Sequence of chain 1.S:
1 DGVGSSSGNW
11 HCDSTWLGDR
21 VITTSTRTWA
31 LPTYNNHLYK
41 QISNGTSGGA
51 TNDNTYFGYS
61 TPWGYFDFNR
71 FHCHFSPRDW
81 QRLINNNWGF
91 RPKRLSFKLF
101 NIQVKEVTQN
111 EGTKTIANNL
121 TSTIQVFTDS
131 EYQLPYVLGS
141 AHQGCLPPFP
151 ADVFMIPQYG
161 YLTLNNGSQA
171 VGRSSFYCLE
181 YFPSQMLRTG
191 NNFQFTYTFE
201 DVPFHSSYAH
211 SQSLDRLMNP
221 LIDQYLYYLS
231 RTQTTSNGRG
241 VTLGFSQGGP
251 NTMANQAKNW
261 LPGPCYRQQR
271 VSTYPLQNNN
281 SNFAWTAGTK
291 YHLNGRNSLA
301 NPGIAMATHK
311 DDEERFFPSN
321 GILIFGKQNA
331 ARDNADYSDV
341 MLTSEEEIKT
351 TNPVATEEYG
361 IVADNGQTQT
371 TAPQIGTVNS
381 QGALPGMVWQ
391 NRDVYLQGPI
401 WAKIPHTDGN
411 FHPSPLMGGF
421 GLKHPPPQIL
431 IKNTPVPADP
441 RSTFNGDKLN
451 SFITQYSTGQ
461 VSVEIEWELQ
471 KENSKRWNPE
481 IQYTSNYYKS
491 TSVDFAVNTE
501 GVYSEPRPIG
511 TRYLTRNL

Binding-site contacts:
Ligand atom C2 contacts residue PRO413 of chain 1.S at 3.5 Å (hydrophobic).
Ligand atom C6 contacts residue SER414 of chain 1.S at 4.0 Å.
Ligand atom C6 contacts residue VAL202 of chain 1.S at 4.2 Å (hydrophobic).
Ligand atom N7 contacts residue ASN391 of chain 1.S at 3.9 Å.
Ligand atom C6 contacts residue GLY421 of chain 1.S at 3.6 Å.
Ligand atom N1 contacts residue GLY421 of chain 1.S at 3.1 Å (h-bond).
Ligand atom C4 contacts residue PRO413 of chain 1.S at 4.0 Å (hydrophobic).
Ligand atom C2' contacts residue HIS412 of chain 1.S at 3.1 Å.
Ligand atom C2 contacts residue ILE404 of chain 1.S at 4.4 Å (hydrophobic).
Ligand atom C4 contacts residue PRO203 of chain 1.S at 4.2 Å (hydrophobic).
Ligand atom C5 contacts residue PRO413 of chain 1.S at 4.0 Å (hydrophobic).
Ligand atom N1 contacts residue PRO413 of chain 1.S at 3.5 Å (h-bond).
Ligand atom N6 contacts residue PRO415 of chain 1.S at 4.2 Å.
Ligand atom C2 contacts residue GLY421 of chain 1.S at 3.4 Å.
Ligand atom O3' contacts residue PRO413 of chain 1.S at 4.2 Å.
Ligand atom C3' contacts residue HIS412 of chain 1.S at 4.0 Å.
Ligand atom N6 contacts residue GLY421 of chain 1.S at 3.3 Å (h-bond).
Ligand atom C8 contacts residue HIS412 of chain 1.S at 3.4 Å.
Ligand atom C5 contacts residue PRO203 of chain 1.S at 3.9 Å (hydrophobic).
Ligand atom C2 contacts residue VAL202 of chain 1.S at 4.2 Å (hydrophobic).
Ligand atom N7 contacts residue SER414 of chain 1.S at 3.6 Å.
Ligand atom C1' contacts residue PRO413 of chain 1.S at 3.9 Å (hydrophobic).
Ligand atom C6 contacts residue PRO203 of chain 1.S at 4.3 Å (hydrophobic).
Ligand atom N7 contacts residue HIS412 of chain 1.S at 4.1 Å.
Ligand atom N1 contacts residue VAL202 of chain 1.S at 3.7 Å.
Ligand atom N9 contacts residue PRO413 of chain 1.S at 4.3 Å.
Ligand atom C6 contacts residue PRO413 of chain 1.S at 3.8 Å (hydrophobic).
Ligand atom N6 contacts residue PHE420 of chain 1.S at 3.7 Å.
Ligand atom N3 contacts residue PRO413 of chain 1.S at 3.8 Å.
Ligand atom C8 contacts residue PRO203 of chain 1.S at 4.2 Å (hydrophobic).
Ligand atom C2' contacts residue PRO413 of chain 1.S at 3.8 Å (hydrophobic).
Ligand atom N6 contacts residue GLY419 of chain 1.S at 3.5 Å (h-bond).
Ligand atom N7 contacts residue PRO203 of chain 1.S at 4.0 Å.
Ligand atom C1' contacts residue HIS412 of chain 1.S at 4.3 Å.
Ligand atom C8 contacts residue SER414 of chain 1.S at 4.3 Å.
Ligand atom N9 contacts residue PRO203 of chain 1.S at 4.4 Å.
Ligand atom N9 contacts residue HIS412 of chain 1.S at 4.3 Å.
Ligand atom N6 contacts residue SER414 of chain 1.S at 3.7 Å.
Ligand atom C5 contacts residue SER414 of chain 1.S at 3.9 Å.
Ligand atom N1 contacts residue PHE420 of chain 1.S at 4.2 Å.

The small molecule below binds the protein below.
Small molecule (SMILES): Nc1ncnc2c1ncn2[C@H]1C[C@H](O)[C@@H](COP(=O)(O)O)O1